Binding-site contacts:
Ligand atom O1 contacts residue MET105 of chain 1.A at 3.6 Å.
Ligand atom N3 contacts residue GLN117 of chain 1.A at 2.8 Å (h-bond).
Ligand atom N3 contacts residue ASP153 of chain 1.A at 2.9 Å (salt-bridge).
Ligand atom C1 contacts residue GLN117 of chain 1.A at 3.6 Å.
Ligand atom C3 contacts residue ASP153 of chain 1.A at 3.7 Å.
Ligand atom C7 contacts residue PHE157 of chain 1.A at 4.0 Å (hydrophobic).
Ligand atom O3 contacts residue ARG148 of chain 1.A at 2.9 Å (salt-bridge).
Ligand atom C5 contacts residue ARG124 of chain 1.A at 3.8 Å.
Ligand atom C1 contacts residue PHE116 of chain 1.A at 3.6 Å (hydrophobic).
Ligand atom C7 contacts residue ARG148 of chain 1.A at 3.7 Å.
Ligand atom C6 contacts residue LEU102 of chain 1.A at 3.5 Å (hydrophobic).
Ligand atom O2 contacts residue ILE50 of chain 1.A at 3.7 Å.
Ligand atom C8 contacts residue GLU73 of chain 1.A at 3.4 Å.
Ligand atom C1 contacts residue PHE157 of chain 1.A at 3.2 Å (hydrophobic).
Ligand atom C6 contacts residue TYR106 of chain 1.A at 3.3 Å (hydrophobic).
Ligand atom C6 contacts residue PHE116 of chain 1.A at 4.0 Å (hydrophobic).
Ligand atom O1 contacts residue PHE157 of chain 1.A at 3.4 Å.
Ligand atom O3 contacts residue GLU73 of chain 1.A at 3.6 Å.
Ligand atom C5 contacts residue PHE157 of chain 1.A at 3.7 Å (hydrophobic).
Ligand atom S1 contacts residue TRP78 of chain 1.A at 3.6 Å.
Ligand atom N3 contacts residue PHE157 of chain 1.A at 3.6 Å.
Ligand atom N2 contacts residue PHE116 of chain 1.A at 3.5 Å.
Ligand atom N2 contacts residue GLN117 of chain 1.A at 2.9 Å (h-bond).
Ligand atom S1 contacts residue LEU102 of chain 1.A at 3.6 Å.
Ligand atom N2 contacts residue PHE157 of chain 1.A at 3.2 Å.
Ligand atom C4 contacts residue PHE157 of chain 1.A at 3.7 Å (hydrophobic).
Ligand atom C3 contacts residue PHE157 of chain 1.A at 3.4 Å (hydrophobic).
Ligand atom C7 contacts residue TRP78 of chain 1.A at 3.9 Å (hydrophobic).
Ligand atom O3 contacts residue ILE50 of chain 1.A at 3.6 Å.
Ligand atom C5 contacts residue ASP153 of chain 1.A at 3.7 Å.
Ligand atom N3 contacts residue ALA120 of chain 1.A at 3.9 Å.
Ligand atom O2 contacts residue ARG148 of chain 1.A at 3.6 Å (salt-bridge).
Ligand atom C3 contacts residue GLN117 of chain 1.A at 3.6 Å.
Ligand atom N1 contacts residue PHE157 of chain 1.A at 3.5 Å.
Ligand atom O2 contacts residue PHE157 of chain 1.A at 4.0 Å.
Ligand atom O1 contacts residue GLN117 of chain 1.A at 3.5 Å (h-bond).
Ligand atom C5 contacts residue GLU73 of chain 1.A at 3.8 Å.
Ligand atom C7 contacts residue GLU73 of chain 1.A at 3.9 Å.
Ligand atom O1 contacts residue PHE116 of chain 1.A at 3.6 Å.
Ligand atom C8 contacts residue ARG148 of chain 1.A at 3.6 Å.

Sequence of chain 1.A:
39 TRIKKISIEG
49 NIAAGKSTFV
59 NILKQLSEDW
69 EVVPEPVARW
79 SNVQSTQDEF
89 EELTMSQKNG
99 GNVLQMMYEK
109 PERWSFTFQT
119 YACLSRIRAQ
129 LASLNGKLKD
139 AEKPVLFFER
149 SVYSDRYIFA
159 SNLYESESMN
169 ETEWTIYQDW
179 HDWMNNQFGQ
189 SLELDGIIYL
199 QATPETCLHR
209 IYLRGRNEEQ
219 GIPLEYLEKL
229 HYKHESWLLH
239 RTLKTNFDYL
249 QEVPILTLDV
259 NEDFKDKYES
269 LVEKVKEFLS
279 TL

A protein and the small-molecule ligand that binds it are described below.
Small molecule (SMILES): Nc1ccn([C@@H]2CS[C@H](CO)O2)c(=O)n1